Binding-site contacts:
Ligand atom P contacts residue PRO276 of chain 13.A at 3.8 Å.
Ligand atom C2' contacts residue TRP60 of chain 13.A at 4.1 Å (hydrophobic).
Ligand atom C1' contacts residue TRP60 of chain 13.A at 3.5 Å (hydrophobic).
Ligand atom C5' contacts residue PRO276 of chain 13.A at 3.7 Å (hydrophobic).
Ligand atom O5' contacts residue GLN137 of chain 13.A at 4.3 Å.
Ligand atom OP1 contacts residue GLN137 of chain 13.A at 4.4 Å.
Ligand atom C5 contacts residue TRP60 of chain 13.A at 3.8 Å (hydrophobic).
Ligand atom C3' contacts residue PRO276 of chain 13.A at 3.2 Å (hydrophobic).
Ligand atom O3' contacts residue TRP60 of chain 13.A at 4.4 Å.
Ligand atom C3' contacts residue GLN137 of chain 13.A at 2.6 Å.
Ligand atom C4 contacts residue TRP60 of chain 13.A at 3.5 Å (hydrophobic).
Ligand atom OP1 contacts residue ASN275 of chain 13.A at 4.5 Å.
Ligand atom O3' contacts residue PRO276 of chain 13.A at 3.4 Å.
Ligand atom N6 contacts residue GLY57 of chain 13.A at 3.7 Å.
Ligand atom N9 contacts residue TRP60 of chain 13.A at 3.8 Å.
Ligand atom O5' contacts residue PRO276 of chain 13.A at 2.8 Å.
Ligand atom OP2 contacts residue TRP60 of chain 13.A at 4.4 Å.
Ligand atom OP1 contacts residue ASN139 of chain 13.A at 3.1 Å (h-bond).
Ligand atom P contacts residue ASN139 of chain 13.A at 3.7 Å.
Ligand atom C4' contacts residue GLN137 of chain 13.A at 4.1 Å.
Ligand atom O3' contacts residue GLN137 of chain 13.A at 2.0 Å (h-bond).
Ligand atom P contacts residue GLN137 of chain 13.A at 3.5 Å.
Ligand atom C6 contacts residue TRP60 of chain 13.A at 3.4 Å (hydrophobic).
Ligand atom N1 contacts residue TRP60 of chain 13.A at 3.5 Å.
Ligand atom C2 contacts residue TRP60 of chain 13.A at 3.4 Å (hydrophobic).
Ligand atom N3 contacts residue TRP60 of chain 13.A at 3.0 Å.
Ligand atom OP2 contacts residue ARG534 of chain 13.A at 3.6 Å.
Ligand atom OP2 contacts residue GLN137 of chain 13.A at 3.8 Å.
Ligand atom C8 contacts residue TRP60 of chain 13.A at 4.4 Å (hydrophobic).
Ligand atom O5' contacts residue TRP60 of chain 13.A at 3.8 Å.
Ligand atom O4' contacts residue TRP60 of chain 13.A at 4.2 Å.
Ligand atom OP1 contacts residue PRO276 of chain 13.A at 3.1 Å.
Ligand atom N6 contacts residue TRP60 of chain 13.A at 3.0 Å.
Ligand atom N7 contacts residue TRP60 of chain 13.A at 3.9 Å.
Ligand atom C1' contacts residue GLN137 of chain 13.A at 4.0 Å.
Ligand atom OP2 contacts residue ASN139 of chain 13.A at 3.3 Å (h-bond).
Ligand atom N6 contacts residue ASP58 of chain 13.A at 4.3 Å.
Ligand atom C2' contacts residue GLN137 of chain 13.A at 2.9 Å.
Ligand atom C4' contacts residue PRO276 of chain 13.A at 3.7 Å (hydrophobic).
Ligand atom OP2 contacts residue PRO276 of chain 13.A at 3.9 Å.

The small molecule below binds the protein below.
Small molecule (SMILES): Nc1ccn([C@H]2C[C@H](O[P](=O)(O)OC[C@H]3O[C@@H](n4cnc5c(N)ncnc54)C[C@@H]3O[P](=O)(O)OC[C@H]3O[C@@H](n4cnc5c(N)ncnc54)C[C@@H]3O[P](=O)(O)OC[C@H]3O[C@@H](n4cnc5c(N)ncnc54)C[C@@H]3O)[C@@H](COP(=O)=O)O2)c(=O)n1

Sequence of chain 13.A:
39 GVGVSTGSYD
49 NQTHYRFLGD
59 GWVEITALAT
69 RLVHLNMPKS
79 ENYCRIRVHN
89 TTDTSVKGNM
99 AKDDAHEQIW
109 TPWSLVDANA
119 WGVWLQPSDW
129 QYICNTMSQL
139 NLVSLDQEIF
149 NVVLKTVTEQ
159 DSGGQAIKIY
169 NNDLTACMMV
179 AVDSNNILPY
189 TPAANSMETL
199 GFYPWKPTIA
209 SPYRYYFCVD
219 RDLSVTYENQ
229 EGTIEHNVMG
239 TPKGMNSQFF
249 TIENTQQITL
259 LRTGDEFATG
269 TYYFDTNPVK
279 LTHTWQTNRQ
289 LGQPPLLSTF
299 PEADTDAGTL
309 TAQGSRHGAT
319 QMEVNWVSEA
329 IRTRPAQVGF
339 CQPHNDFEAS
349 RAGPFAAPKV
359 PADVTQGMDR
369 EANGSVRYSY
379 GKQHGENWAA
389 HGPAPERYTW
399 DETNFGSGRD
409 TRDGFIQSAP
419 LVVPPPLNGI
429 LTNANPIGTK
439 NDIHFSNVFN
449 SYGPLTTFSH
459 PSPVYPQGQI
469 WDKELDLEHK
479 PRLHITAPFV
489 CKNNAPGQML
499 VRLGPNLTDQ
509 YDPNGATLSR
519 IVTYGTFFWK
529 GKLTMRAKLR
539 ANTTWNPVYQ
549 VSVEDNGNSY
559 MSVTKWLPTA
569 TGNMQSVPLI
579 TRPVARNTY